A small-molecule ligand and the protein it binds are described below.
Small molecule (SMILES): O=C(O)[C@@](O)(COP(=O)(O)O)[C@H](O)[C@H](O)COP(=O)(O)O

Sequence of chain 2.C:
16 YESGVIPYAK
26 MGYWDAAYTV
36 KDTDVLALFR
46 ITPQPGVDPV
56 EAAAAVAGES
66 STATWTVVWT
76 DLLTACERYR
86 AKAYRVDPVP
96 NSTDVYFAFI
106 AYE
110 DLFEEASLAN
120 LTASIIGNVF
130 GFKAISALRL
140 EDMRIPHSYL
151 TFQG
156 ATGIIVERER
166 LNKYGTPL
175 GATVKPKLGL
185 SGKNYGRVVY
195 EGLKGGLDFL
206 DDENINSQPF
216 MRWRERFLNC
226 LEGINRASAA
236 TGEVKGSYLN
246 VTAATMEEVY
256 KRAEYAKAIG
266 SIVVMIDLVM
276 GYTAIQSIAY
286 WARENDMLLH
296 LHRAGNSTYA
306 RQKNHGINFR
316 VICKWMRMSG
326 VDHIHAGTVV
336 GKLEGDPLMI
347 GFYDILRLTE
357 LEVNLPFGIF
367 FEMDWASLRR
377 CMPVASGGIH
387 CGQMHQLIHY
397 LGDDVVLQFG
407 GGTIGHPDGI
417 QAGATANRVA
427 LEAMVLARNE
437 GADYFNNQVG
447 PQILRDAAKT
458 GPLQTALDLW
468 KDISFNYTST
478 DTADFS

Binding-site contacts:
Ligand atom C3 contacts residue MG1 of chain 1.CA at 3.1 Å.
Ligand atom O6 contacts residue ASP207 of chain 1.G at 3.2 Å (salt-bridge).
Ligand atom O2P contacts residue LYS337 of chain 1.G at 3.0 Å (salt-bridge).
Ligand atom O2P contacts residue GLY384 of chain 1.G at 2.9 Å (h-bond).
Ligand atom C3 contacts residue KCX205 of chain 1.G at 3.1 Å.
Ligand atom O2P contacts residue TRP70 of chain 2.C at 3.3 Å.
Ligand atom O5 contacts residue LEU338 of chain 1.G at 3.3 Å.
Ligand atom O6 contacts residue GLU208 of chain 1.G at 3.2 Å (salt-bridge).
Ligand atom O2 contacts residue KCX205 of chain 1.G at 3.2 Å (h-bond).
Ligand atom O6 contacts residue MG1 of chain 1.CA at 2.2 Å.
Ligand atom O6 contacts residue LYS181 of chain 1.G at 2.9 Å (salt-bridge).
Ligand atom O2P contacts residue THR69 of chain 2.C at 3.3 Å (h-bond).
Ligand atom O6 contacts residue ASN127 of chain 2.C at 2.9 Å (h-bond).
Ligand atom O2 contacts residue ASP207 of chain 1.G at 3.4 Å (salt-bridge).
Ligand atom O3P contacts residue GLY406 of chain 1.G at 3.4 Å.
Ligand atom P1 contacts residue THR69 of chain 2.C at 3.4 Å.
Ligand atom O3 contacts residue HIS297 of chain 1.G at 3.0 Å (h-bond).
Ligand atom O2 contacts residue MG1 of chain 1.CA at 2.3 Å.
Ligand atom O7 contacts residue LYS337 of chain 1.G at 2.7 Å (salt-bridge).
Ligand atom O1 contacts residue LYS179 of chain 1.G at 3.2 Å (salt-bridge).
Ligand atom O3P contacts residue LYS179 of chain 1.G at 3.2 Å.
Ligand atom O1P contacts residue GLY406 of chain 1.G at 2.8 Å (h-bond).
Ligand atom O7 contacts residue GLU64 of chain 2.C at 3.4 Å (salt-bridge).
Ligand atom O5P contacts residue ARG298 of chain 1.G at 2.9 Å (salt-bridge).
Ligand atom O4 contacts residue SER382 of chain 1.G at 3.0 Å (h-bond).
Ligand atom O3 contacts residue GLU208 of chain 1.G at 2.9 Å (salt-bridge).
Ligand atom O2 contacts residue LYS179 of chain 1.G at 3.0 Å (salt-bridge).
Ligand atom O3 contacts residue KCX205 of chain 1.G at 2.5 Å (h-bond).
Ligand atom O3P contacts residue THR69 of chain 2.C at 2.6 Å (h-bond).
Ligand atom C2 contacts residue MG1 of chain 1.CA at 2.9 Å.
Ligand atom O4 contacts residue GLY383 of chain 1.G at 3.2 Å.
Ligand atom O2P contacts residue GLY383 of chain 1.G at 3.4 Å.
Ligand atom O3 contacts residue MG1 of chain 1.CA at 2.2 Å.
Ligand atom O2 contacts residue THR177 of chain 1.G at 2.7 Å (h-bond).
Ligand atom O3P contacts residue GLY407 of chain 1.G at 2.7 Å (h-bond).
Ligand atom O6 contacts residue LYS179 of chain 1.G at 3.3 Å (salt-bridge).
Ligand atom O4P contacts residue SER382 of chain 1.G at 3.3 Å (h-bond).
Ligand atom C contacts residue MG1 of chain 1.CA at 2.9 Å.
Ligand atom O4P contacts residue HIS330 of chain 1.G at 2.7 Å (h-bond).
Ligand atom O6P contacts residue ARG298 of chain 1.G at 2.9 Å (salt-bridge).

Sequence of chain 1.G:
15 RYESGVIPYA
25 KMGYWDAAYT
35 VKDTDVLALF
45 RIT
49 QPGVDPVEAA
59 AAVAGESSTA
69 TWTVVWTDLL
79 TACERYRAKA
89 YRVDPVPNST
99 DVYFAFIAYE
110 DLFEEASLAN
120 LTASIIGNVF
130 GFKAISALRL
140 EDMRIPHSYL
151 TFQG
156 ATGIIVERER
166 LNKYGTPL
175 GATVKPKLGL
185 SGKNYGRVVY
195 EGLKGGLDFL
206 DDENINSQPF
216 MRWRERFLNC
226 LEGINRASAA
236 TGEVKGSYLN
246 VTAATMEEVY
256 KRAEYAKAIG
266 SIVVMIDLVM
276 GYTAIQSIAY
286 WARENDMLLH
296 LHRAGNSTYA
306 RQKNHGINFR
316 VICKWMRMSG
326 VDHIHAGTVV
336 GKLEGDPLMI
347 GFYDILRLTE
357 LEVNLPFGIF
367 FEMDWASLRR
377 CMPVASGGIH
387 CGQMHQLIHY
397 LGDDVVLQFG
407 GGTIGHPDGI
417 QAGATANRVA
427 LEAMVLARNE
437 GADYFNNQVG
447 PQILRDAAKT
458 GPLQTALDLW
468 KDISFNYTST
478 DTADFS